The protein below binds the small molecule below.
Small molecule (SMILES): OC[C@H]1NC[C@H](O)[C@@H](O)[C@@H]1O

Binding-site contacts:
Ligand atom C2 contacts residue TRP136 of chain 2.B at 3.9 Å (hydrophobic).
Ligand atom C3 contacts residue GLU180 of chain 2.B at 3.4 Å.
Ligand atom C5 contacts residue GLU180 of chain 2.B at 4.1 Å.
Ligand atom C6 contacts residue THR89 of chain 2.B at 3.9 Å.
Ligand atom C1 contacts residue TRP136 of chain 2.B at 4.3 Å (hydrophobic).
Ligand atom O4 contacts residue ASP244 of chain 2.B at 2.9 Å (salt-bridge).
Ligand atom C6 contacts residue HIS53 of chain 2.B at 3.3 Å.
Ligand atom C3 contacts residue MG1 of chain 2.G at 3.0 Å.
Ligand atom O4 contacts residue ASP292 of chain 2.B at 2.7 Å (salt-bridge).
Ligand atom C3 contacts residue ASP292 of chain 2.B at 2.8 Å.
Ligand atom O4 contacts residue GLU216 of chain 2.B at 3.8 Å.
Ligand atom N5 contacts residue TRP136 of chain 2.B at 4.0 Å.
Ligand atom C1 contacts residue HIS53 of chain 2.B at 3.6 Å.
Ligand atom C4 contacts residue GLU180 of chain 2.B at 3.0 Å.
Ligand atom O6 contacts residue HIS53 of chain 2.B at 2.8 Å (h-bond).
Ligand atom O4 contacts residue GLU180 of chain 2.B at 2.7 Å (salt-bridge).
Ligand atom O3 contacts residue GLU216 of chain 2.B at 3.1 Å (salt-bridge).
Ligand atom O3 contacts residue HIS219 of chain 2.B at 3.1 Å.
Ligand atom O2 contacts residue PHE25 of chain 1.A at 3.3 Å.
Ligand atom C1 contacts residue TRP15 of chain 2.B at 4.1 Å (hydrophobic).
Ligand atom O4 contacts residue MG1 of chain 2.G at 1.9 Å.
Ligand atom O6 contacts residue TRP136 of chain 2.B at 3.6 Å.
Ligand atom C5 contacts residue ASP292 of chain 2.B at 4.0 Å.
Ligand atom C4 contacts residue MG1 of chain 2.G at 2.9 Å.
Ligand atom C4 contacts residue ASP292 of chain 2.B at 3.3 Å.
Ligand atom O6 contacts residue THR89 of chain 2.B at 3.6 Å (h-bond).
Ligand atom C3 contacts residue GLU216 of chain 2.B at 3.9 Å.
Ligand atom C5 contacts residue MG1 of chain 2.G at 4.2 Å.
Ligand atom O3 contacts residue GLU180 of chain 2.B at 2.6 Å (salt-bridge).
Ligand atom C5 contacts residue HIS53 of chain 2.B at 3.4 Å.
Ligand atom N5 contacts residue PHE93 of chain 2.B at 4.2 Å.
Ligand atom O3 contacts residue ASP292 of chain 2.B at 3.2 Å (salt-bridge).
Ligand atom C6 contacts residue TRP136 of chain 2.B at 4.1 Å (hydrophobic).
Ligand atom O6 contacts residue PHE93 of chain 2.B at 4.2 Å.
Ligand atom N5 contacts residue HIS53 of chain 2.B at 2.8 Å (h-bond).
Ligand atom C5 contacts residue TRP15 of chain 2.B at 4.1 Å (hydrophobic).
Ligand atom C6 contacts residue GLU180 of chain 2.B at 3.8 Å.
Ligand atom O2 contacts residue TRP136 of chain 2.B at 4.0 Å.
Ligand atom C2 contacts residue ASP292 of chain 2.B at 4.0 Å.
Ligand atom O3 contacts residue MG1 of chain 2.G at 2.7 Å.

Sequence of chain 1.A:
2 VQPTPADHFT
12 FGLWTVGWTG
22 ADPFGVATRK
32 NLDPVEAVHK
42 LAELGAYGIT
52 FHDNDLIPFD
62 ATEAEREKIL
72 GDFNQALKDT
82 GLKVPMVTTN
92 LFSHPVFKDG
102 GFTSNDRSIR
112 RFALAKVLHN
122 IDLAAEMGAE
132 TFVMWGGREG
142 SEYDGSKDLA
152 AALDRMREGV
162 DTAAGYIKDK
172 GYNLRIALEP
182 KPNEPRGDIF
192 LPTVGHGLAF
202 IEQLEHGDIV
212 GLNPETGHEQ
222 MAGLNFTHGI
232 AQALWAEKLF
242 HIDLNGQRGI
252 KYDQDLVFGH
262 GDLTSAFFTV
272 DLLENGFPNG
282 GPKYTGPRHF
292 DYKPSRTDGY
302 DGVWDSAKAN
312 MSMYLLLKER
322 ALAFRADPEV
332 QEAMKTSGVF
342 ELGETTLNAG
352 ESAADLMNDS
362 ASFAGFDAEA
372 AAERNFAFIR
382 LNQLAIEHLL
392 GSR

Sequence of chain 2.B:
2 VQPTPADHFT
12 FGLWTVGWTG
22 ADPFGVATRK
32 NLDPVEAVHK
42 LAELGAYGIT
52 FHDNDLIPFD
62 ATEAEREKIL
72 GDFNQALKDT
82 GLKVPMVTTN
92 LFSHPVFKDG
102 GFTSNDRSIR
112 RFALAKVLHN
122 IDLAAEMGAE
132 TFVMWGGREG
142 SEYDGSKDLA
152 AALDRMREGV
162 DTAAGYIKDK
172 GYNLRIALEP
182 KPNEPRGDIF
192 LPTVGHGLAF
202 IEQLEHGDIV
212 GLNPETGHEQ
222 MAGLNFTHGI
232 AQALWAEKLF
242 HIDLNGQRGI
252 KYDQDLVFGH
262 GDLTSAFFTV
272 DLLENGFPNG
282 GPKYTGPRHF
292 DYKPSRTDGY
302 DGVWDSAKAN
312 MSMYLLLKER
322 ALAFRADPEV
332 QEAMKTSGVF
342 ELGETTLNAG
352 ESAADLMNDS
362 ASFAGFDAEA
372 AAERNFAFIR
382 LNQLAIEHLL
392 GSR